Sequence of chain 2.A:
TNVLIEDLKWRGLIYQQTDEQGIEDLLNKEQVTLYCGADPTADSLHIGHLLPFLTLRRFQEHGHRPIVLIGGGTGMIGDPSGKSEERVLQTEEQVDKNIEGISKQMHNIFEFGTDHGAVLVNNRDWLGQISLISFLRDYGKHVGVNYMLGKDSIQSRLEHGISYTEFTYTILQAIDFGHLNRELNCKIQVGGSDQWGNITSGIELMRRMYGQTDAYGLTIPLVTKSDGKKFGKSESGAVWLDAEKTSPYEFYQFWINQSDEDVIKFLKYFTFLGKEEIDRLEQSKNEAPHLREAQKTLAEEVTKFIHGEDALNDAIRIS

This small molecule binds to this protein.
Small molecule (SMILES): CCCCOC(=O)[C@@H](NC(=O)[C@@H](N)Cc1ccc(O)cc1)[C@H]1[C@H](O)[C@](O)(CO)[C@@H](O)CN1O

Binding-site contacts:
Ligand atom C10 contacts residue GLN174 of chain 2.A at 3.3 Å.
Ligand atom C12 contacts residue LEU70 of chain 2.A at 3.7 Å (hydrophobic).
Ligand atom C7 contacts residue LEU70 of chain 2.A at 3.4 Å (hydrophobic).
Ligand atom C3 contacts residue GLY193 of chain 2.A at 3.5 Å.
Ligand atom C24 contacts residue ASP40 of chain 2.A at 2.7 Å.
Ligand atom C8 contacts residue ASP40 of chain 2.A at 3.3 Å.
Ligand atom C8 contacts residue THR75 of chain 2.A at 3.7 Å.
Ligand atom O13 contacts residue GLN174 of chain 2.A at 3.6 Å.
Ligand atom O23 contacts residue ASP40 of chain 2.A at 3.1 Å (salt-bridge).
Ligand atom C30 contacts residue PRO53 of chain 2.A at 3.4 Å (hydrophobic).
Ligand atom N16 contacts residue GLN174 of chain 2.A at 3.3 Å (h-bond).
Ligand atom C30 contacts residue HIS50 of chain 2.A at 3.1 Å.
Ligand atom N16 contacts residue ASP80 of chain 2.A at 2.8 Å (salt-bridge).
Ligand atom C26 contacts residue ASP40 of chain 2.A at 3.5 Å.
Ligand atom N16 contacts residue TYR170 of chain 2.A at 2.7 Å (h-bond).
Ligand atom O29 contacts residue GLY49 of chain 2.A at 3.4 Å (h-bond).
Ligand atom C14 contacts residue TYR170 of chain 2.A at 3.7 Å (hydrophobic).
Ligand atom C11 contacts residue GLN174 of chain 2.A at 3.2 Å.
Ligand atom C15 contacts residue GLN196 of chain 2.A at 3.2 Å.
Ligand atom C14 contacts residue ASP40 of chain 2.A at 3.7 Å.
Ligand atom C4 contacts residue GLY193 of chain 2.A at 3.4 Å.
Ligand atom C25 contacts residue ASP40 of chain 2.A at 3.6 Å.
Ligand atom O31 contacts residue PHE54 of chain 2.A at 3.1 Å.
Ligand atom C27 contacts residue HIS50 of chain 2.A at 3.5 Å.
Ligand atom O32 contacts residue GLY193 of chain 2.A at 3.5 Å (h-bond).
Ligand atom O32 contacts residue ASP195 of chain 2.A at 3.1 Å (salt-bridge).
Ligand atom O23 contacts residue ALA39 of chain 2.A at 3.5 Å.
Ligand atom C7 contacts residue ASN124 of chain 2.A at 3.4 Å.
Ligand atom O13 contacts residue TYR36 of chain 2.A at 3.3 Å (h-bond).
Ligand atom O64 contacts residue HIS50 of chain 2.A at 3.0 Å (h-bond).
Ligand atom O31 contacts residue HIS50 of chain 2.A at 3.4 Å (h-bond).
Ligand atom N16 contacts residue GLN196 of chain 2.A at 3.1 Å (h-bond).
Ligand atom C27 contacts residue ILE103 of chain 2.A at 3.5 Å (hydrophobic).
Ligand atom O13 contacts residue ASP177 of chain 2.A at 2.5 Å (salt-bridge).
Ligand atom O28 contacts residue GLY38 of chain 2.A at 2.7 Å (h-bond).
Ligand atom N19 contacts residue GLY38 of chain 2.A at 3.5 Å (h-bond).
Ligand atom C12 contacts residue GLN174 of chain 2.A at 3.5 Å.
Ligand atom O18 contacts residue ASP80 of chain 2.A at 3.3 Å (salt-bridge).
Ligand atom C7 contacts residue ASP177 of chain 2.A at 3.2 Å.
Ligand atom C12 contacts residue ASP177 of chain 2.A at 3.2 Å.